Sequence of chain 1.A:
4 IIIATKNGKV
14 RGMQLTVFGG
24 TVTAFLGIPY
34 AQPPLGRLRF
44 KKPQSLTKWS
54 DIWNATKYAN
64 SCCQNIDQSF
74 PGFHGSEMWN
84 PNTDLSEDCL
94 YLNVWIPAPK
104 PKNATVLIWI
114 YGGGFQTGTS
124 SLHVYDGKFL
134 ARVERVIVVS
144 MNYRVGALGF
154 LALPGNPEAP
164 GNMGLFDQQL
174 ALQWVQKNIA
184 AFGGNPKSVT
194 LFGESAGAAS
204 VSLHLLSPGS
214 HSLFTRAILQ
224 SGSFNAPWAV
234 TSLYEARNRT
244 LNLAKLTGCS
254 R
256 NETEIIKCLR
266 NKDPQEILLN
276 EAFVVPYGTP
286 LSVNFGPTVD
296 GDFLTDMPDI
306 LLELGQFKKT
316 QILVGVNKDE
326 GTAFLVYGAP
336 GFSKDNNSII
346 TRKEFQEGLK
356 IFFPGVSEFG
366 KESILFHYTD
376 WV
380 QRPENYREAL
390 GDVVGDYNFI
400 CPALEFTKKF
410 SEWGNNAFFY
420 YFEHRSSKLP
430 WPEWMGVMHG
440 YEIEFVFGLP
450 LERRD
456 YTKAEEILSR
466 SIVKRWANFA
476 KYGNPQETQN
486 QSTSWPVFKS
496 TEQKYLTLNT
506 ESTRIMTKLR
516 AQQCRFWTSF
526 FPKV

Binding-site contacts:
Ligand atom O5 contacts residue ASN57 of chain 1.A at 2.4 Å (h-bond).
Ligand atom C4 contacts residue ASN57 of chain 1.A at 4.2 Å.
Ligand atom N2 contacts residue ASN57 of chain 1.A at 2.9 Å (h-bond).
Ligand atom C1 contacts residue ASN57 of chain 1.A at 1.5 Å.
Ligand atom C5 contacts residue ARG14 of chain 1.A at 4.1 Å.
Ligand atom C2 contacts residue ASN57 of chain 1.A at 2.5 Å.
Ligand atom C8 contacts residue ASN57 of chain 1.A at 4.1 Å.
Ligand atom C5 contacts residue ASN57 of chain 1.A at 3.7 Å.
Ligand atom C1 contacts residue ARG14 of chain 1.A at 4.3 Å.
Ligand atom O5 contacts residue ARG14 of chain 1.A at 4.0 Å.
Ligand atom C7 contacts residue ASN57 of chain 1.A at 3.7 Å.
Ligand atom C3 contacts residue ASN57 of chain 1.A at 3.8 Å.

This protein binds this small molecule.
Small molecule (SMILES): CC(=O)N[C@@H]1[C@@H](O)[C@H](O)[C@@H](CO)O[C@H]1O